Sequence of chain 1.B:
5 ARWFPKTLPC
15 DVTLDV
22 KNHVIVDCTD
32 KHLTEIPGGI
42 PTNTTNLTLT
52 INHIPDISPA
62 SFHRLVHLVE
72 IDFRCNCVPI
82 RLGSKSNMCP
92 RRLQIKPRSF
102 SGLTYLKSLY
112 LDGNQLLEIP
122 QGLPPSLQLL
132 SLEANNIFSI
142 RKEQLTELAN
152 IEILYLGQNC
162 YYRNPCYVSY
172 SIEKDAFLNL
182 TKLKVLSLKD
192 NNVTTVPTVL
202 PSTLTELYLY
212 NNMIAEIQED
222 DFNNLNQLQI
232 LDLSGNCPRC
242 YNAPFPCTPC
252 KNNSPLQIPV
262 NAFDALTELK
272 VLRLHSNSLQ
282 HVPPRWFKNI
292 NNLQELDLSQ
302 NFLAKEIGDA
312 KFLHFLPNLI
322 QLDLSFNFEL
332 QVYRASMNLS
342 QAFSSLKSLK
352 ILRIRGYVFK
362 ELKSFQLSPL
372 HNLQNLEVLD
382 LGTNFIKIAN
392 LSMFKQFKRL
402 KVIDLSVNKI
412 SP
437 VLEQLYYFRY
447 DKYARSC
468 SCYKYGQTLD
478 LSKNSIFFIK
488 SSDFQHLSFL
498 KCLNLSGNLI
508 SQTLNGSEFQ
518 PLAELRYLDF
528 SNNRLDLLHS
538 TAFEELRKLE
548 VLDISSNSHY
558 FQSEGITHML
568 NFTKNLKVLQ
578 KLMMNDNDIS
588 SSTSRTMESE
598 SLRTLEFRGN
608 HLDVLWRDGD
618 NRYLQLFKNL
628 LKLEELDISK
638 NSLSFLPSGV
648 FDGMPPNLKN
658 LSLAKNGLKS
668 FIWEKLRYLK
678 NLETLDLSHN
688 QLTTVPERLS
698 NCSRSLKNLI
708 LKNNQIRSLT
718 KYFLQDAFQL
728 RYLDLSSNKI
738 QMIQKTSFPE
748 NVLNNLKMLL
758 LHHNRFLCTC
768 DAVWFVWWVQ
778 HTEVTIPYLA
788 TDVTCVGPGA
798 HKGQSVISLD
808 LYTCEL

The protein below binds the small molecule below.
Small molecule (SMILES): CCCCOc1nc(N)c2[nH]c(=O)n(Cc3ccccc3)c2n1

Binding-site contacts:
Ligand atom C8 contacts residue GLY562 of chain 1.A at 3.3 Å.
Ligand atom C11 contacts residue LEU535 of chain 1.A at 3.6 Å (hydrophobic).
Ligand atom C10 contacts residue TYR334 of chain 1.B at 3.8 Å (hydrophobic).
Ligand atom C12 contacts residue LEU535 of chain 1.A at 3.7 Å (hydrophobic).
Ligand atom N4 contacts residue ASP533 of chain 1.A at 2.5 Å (salt-bridge).
Ligand atom C1 contacts residue PHE386 of chain 1.B at 3.5 Å (hydrophobic).
Ligand atom N2 contacts residue THR510 of chain 1.A at 3.6 Å.
Ligand atom N2 contacts residue PHE386 of chain 1.B at 3.3 Å.
Ligand atom C contacts residue ASP533 of chain 1.A at 3.4 Å.
Ligand atom C7 contacts residue GLY562 of chain 1.A at 3.5 Å.
Ligand atom O contacts residue THR510 of chain 1.A at 3.4 Å.
Ligand atom N1 contacts residue LEU535 of chain 1.A at 3.8 Å.
Ligand atom O1 contacts residue THR564 of chain 1.A at 3.6 Å.
Ligand atom N1 contacts residue ILE563 of chain 1.A at 3.9 Å.
Ligand atom N4 contacts residue ILE563 of chain 1.A at 3.2 Å.
Ligand atom C2 contacts residue PHE386 of chain 1.B at 3.6 Å (hydrophobic).
Ligand atom N2 contacts residue ASP533 of chain 1.A at 2.5 Å (salt-bridge).
Ligand atom C11 contacts residue TYR334 of chain 1.B at 3.3 Å (hydrophobic).
Ligand atom C9 contacts residue PHE386 of chain 1.B at 3.7 Å (hydrophobic).
Ligand atom C2 contacts residue THR564 of chain 1.A at 3.9 Å.
Ligand atom N4 contacts residue THR564 of chain 1.A at 3.3 Å (h-bond).
Ligand atom N3 contacts residue PHE386 of chain 1.B at 3.6 Å.
Ligand atom C2 contacts residue ASP533 of chain 1.A at 3.6 Å.
Ligand atom N contacts residue PHE386 of chain 1.B at 3.6 Å.
Ligand atom N1 contacts residue PHE386 of chain 1.B at 3.9 Å.
Ligand atom C8 contacts residue PHE386 of chain 1.B at 3.4 Å (hydrophobic).
Ligand atom C2 contacts residue ILE563 of chain 1.A at 3.8 Å (hydrophobic).
Ligand atom N1 contacts residue THR564 of chain 1.A at 3.0 Å (h-bond).
Ligand atom C4 contacts residue THR510 of chain 1.A at 3.8 Å.
Ligand atom C5 contacts residue PHE329 of chain 1.B at 3.8 Å (hydrophobic).
Ligand atom C4 contacts residue PHE386 of chain 1.B at 3.4 Å (hydrophobic).
Ligand atom C4 contacts residue ASP533 of chain 1.A at 3.6 Å.
Ligand atom C6 contacts residue PHE386 of chain 1.B at 3.8 Å (hydrophobic).
Ligand atom C12 contacts residue TYR334 of chain 1.B at 3.8 Å (hydrophobic).
Ligand atom O contacts residue PHE386 of chain 1.B at 3.6 Å.
Ligand atom C contacts residue PHE386 of chain 1.B at 3.3 Å (hydrophobic).
Ligand atom C6 contacts residue VAL359 of chain 1.B at 3.9 Å (hydrophobic).
Ligand atom C2 contacts residue LEU535 of chain 1.A at 3.8 Å (hydrophobic).
Ligand atom C7 contacts residue PHE329 of chain 1.B at 3.4 Å (hydrophobic).
Ligand atom C3 contacts residue THR564 of chain 1.A at 3.8 Å.

Sequence of chain 1.A:
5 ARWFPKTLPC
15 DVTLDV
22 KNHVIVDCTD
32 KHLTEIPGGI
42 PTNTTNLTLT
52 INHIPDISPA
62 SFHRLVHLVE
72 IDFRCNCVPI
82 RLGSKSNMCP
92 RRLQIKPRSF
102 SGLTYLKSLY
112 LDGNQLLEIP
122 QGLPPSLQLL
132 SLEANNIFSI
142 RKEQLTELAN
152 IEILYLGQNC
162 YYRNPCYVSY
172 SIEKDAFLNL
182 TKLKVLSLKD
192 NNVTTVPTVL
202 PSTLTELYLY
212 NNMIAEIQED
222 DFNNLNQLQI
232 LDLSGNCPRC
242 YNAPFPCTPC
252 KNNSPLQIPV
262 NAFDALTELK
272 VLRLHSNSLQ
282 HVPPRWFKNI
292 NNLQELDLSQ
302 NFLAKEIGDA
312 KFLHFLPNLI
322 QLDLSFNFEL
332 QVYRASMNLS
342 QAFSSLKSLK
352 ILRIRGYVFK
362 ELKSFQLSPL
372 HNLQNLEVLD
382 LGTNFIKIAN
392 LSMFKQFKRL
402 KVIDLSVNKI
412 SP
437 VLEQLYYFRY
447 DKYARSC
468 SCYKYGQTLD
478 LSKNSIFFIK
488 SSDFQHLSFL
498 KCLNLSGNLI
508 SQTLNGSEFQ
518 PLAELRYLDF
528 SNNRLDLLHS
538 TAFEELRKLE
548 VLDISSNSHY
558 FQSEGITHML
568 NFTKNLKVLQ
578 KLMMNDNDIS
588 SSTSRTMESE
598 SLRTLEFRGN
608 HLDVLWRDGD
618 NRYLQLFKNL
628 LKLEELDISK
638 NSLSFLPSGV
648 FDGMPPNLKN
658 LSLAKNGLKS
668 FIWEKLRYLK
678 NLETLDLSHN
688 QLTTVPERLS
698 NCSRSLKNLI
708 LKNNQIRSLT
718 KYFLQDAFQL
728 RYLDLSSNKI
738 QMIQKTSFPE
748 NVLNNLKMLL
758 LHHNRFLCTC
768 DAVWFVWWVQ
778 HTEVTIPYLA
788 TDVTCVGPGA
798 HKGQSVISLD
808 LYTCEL